A small-molecule ligand and the protein it binds are described below.
Small molecule (SMILES): CN(C)C(=O)c1ccc(Nc2cc3c(cn2)cc(-c2cnn(C)c2)n3C(=O)OC(C)(C)C)c(Cl)c1

Sequence of chain 1.A:
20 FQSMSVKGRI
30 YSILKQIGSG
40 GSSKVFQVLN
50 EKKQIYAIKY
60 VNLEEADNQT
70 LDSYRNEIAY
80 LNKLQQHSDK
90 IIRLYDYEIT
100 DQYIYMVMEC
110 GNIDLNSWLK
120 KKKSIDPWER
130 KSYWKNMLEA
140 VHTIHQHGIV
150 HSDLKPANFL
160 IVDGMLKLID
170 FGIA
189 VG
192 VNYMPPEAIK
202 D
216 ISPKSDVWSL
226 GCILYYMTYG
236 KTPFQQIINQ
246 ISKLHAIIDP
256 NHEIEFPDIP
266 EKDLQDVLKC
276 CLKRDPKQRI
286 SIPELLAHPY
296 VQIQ

Binding-site contacts:
Ligand atom C18 contacts residue ILE36 of chain 1.A at 3.6 Å (hydrophobic).
Ligand atom C18 contacts residue LEU159 of chain 1.A at 3.6 Å (hydrophobic).
Ligand atom N3 contacts residue LEU159 of chain 1.A at 3.6 Å.
Ligand atom CL contacts residue CYS109 of chain 1.A at 3.7 Å.
Ligand atom N2 contacts residue CYS109 of chain 1.A at 3.5 Å.
Ligand atom N1 contacts residue LYS58 of chain 1.A at 3.0 Å (salt-bridge).
Ligand atom C7 contacts residue GLU108 of chain 1.A at 3.1 Å.
Ligand atom C3 contacts residue MET107 of chain 1.A at 3.7 Å (hydrophobic).
Ligand atom C8 contacts residue GLY110 of chain 1.A at 3.7 Å.
Ligand atom C6 contacts residue ALA56 of chain 1.A at 3.8 Å (hydrophobic).
Ligand atom C contacts residue ILE168 of chain 1.A at 3.2 Å (hydrophobic).
Ligand atom N contacts residue LYS58 of chain 1.A at 3.7 Å.
Ligand atom C2 contacts residue MET107 of chain 1.A at 3.3 Å (hydrophobic).
Ligand atom C6 contacts residue ILE91 of chain 1.A at 3.8 Å (hydrophobic).
Ligand atom C14 contacts residue ILE36 of chain 1.A at 3.2 Å (hydrophobic).
Ligand atom C8 contacts residue LEU159 of chain 1.A at 3.5 Å (hydrophobic).
Ligand atom C contacts residue 7PE1 of chain 1.C at 3.8 Å.
Ligand atom O contacts residue ILE112 of chain 1.A at 3.6 Å.
Ligand atom CL contacts residue GLY110 of chain 1.A at 3.3 Å.
Ligand atom C contacts residue LYS58 of chain 1.A at 3.7 Å.
Ligand atom N3 contacts residue GLY110 of chain 1.A at 3.3 Å (h-bond).
Ligand atom C5 contacts residue ILE91 of chain 1.A at 3.2 Å (hydrophobic).
Ligand atom N2 contacts residue GLY110 of chain 1.A at 2.9 Å (h-bond).
Ligand atom C11 contacts residue ASN111 of chain 1.A at 3.8 Å.
Ligand atom C2 contacts residue ILE168 of chain 1.A at 3.6 Å (hydrophobic).
Ligand atom N contacts residue MET107 of chain 1.A at 3.8 Å.
Ligand atom C9 contacts residue ILE36 of chain 1.A at 3.7 Å (hydrophobic).
Ligand atom C17 contacts residue ILE36 of chain 1.A at 3.8 Å (hydrophobic).
Ligand atom C17 contacts residue LEU159 of chain 1.A at 3.8 Å (hydrophobic).
Ligand atom N2 contacts residue LEU159 of chain 1.A at 3.6 Å.
Ligand atom C15 contacts residue SER116 of chain 1.A at 3.2 Å.
Ligand atom CL contacts residue ILE36 of chain 1.A at 3.5 Å.
Ligand atom C7 contacts residue ALA56 of chain 1.A at 3.4 Å (hydrophobic).
Ligand atom N2 contacts residue GLU108 of chain 1.A at 3.7 Å.
Ligand atom N contacts residue ILE168 of chain 1.A at 3.5 Å (h-bond).
Ligand atom C7 contacts residue GLY110 of chain 1.A at 3.7 Å.
Ligand atom C10 contacts residue ASN111 of chain 1.A at 3.7 Å.
Ligand atom C16 contacts residue ASP113 of chain 1.A at 3.7 Å.
Ligand atom C5 contacts residue MET107 of chain 1.A at 3.6 Å (hydrophobic).
Ligand atom C7 contacts residue LEU159 of chain 1.A at 3.7 Å (hydrophobic).